Binding-site contacts:
Ligand atom CD contacts residue ASP193 of chain 1.A at 3.7 Å.
Ligand atom OXT contacts residue ARG318 of chain 1.A at 3.3 Å (salt-bridge).
Ligand atom CA contacts residue GLU86 of chain 1.A at 3.4 Å.
Ligand atom N contacts residue VAL87 of chain 1.A at 3.0 Å (h-bond).
Ligand atom NE contacts residue ARG173 of chain 1.A at 3.4 Å (salt-bridge).
Ligand atom OH1 contacts residue PHE316 of chain 1.A at 3.7 Å.
Ligand atom CD contacts residue HIS191 of chain 1.A at 3.4 Å.
Ligand atom CA contacts residue THR88 of chain 1.A at 3.5 Å.
Ligand atom N contacts residue GLU86 of chain 1.A at 2.8 Å (salt-bridge).
Ligand atom CB contacts residue THR88 of chain 1.A at 3.3 Å.
Ligand atom NH2 contacts residue ASP193 of chain 1.A at 3.1 Å (salt-bridge).
Ligand atom NH1 contacts residue ARG173 of chain 1.A at 3.6 Å (salt-bridge).
Ligand atom NE contacts residue GLU86 of chain 1.A at 2.9 Å (salt-bridge).
Ligand atom OXT contacts residue VAL87 of chain 1.A at 3.6 Å.
Ligand atom OH1 contacts residue ARG173 of chain 1.A at 3.3 Å (salt-bridge).
Ligand atom C contacts residue ARG318 of chain 1.A at 3.6 Å.
Ligand atom CA contacts residue CYS319 of chain 1.A at 3.4 Å (hydrophobic).
Ligand atom CB contacts residue HIS191 of chain 1.A at 3.4 Å.
Ligand atom CD contacts residue ARG173 of chain 1.A at 3.9 Å.
Ligand atom CG contacts residue THR88 of chain 1.A at 3.7 Å.
Ligand atom OH1 contacts residue TYR320 of chain 1.A at 3.4 Å (h-bond).
Ligand atom CA contacts residue TYR194 of chain 1.A at 3.2 Å (hydrophobic).
Ligand atom CD contacts residue GLU86 of chain 1.A at 3.7 Å.
Ligand atom CG contacts residue GLU86 of chain 1.A at 3.5 Å.
Ligand atom N contacts residue THR88 of chain 1.A at 2.7 Å (h-bond).
Ligand atom NH2 contacts residue TYR194 of chain 1.A at 3.5 Å.
Ligand atom C contacts residue TYR194 of chain 1.A at 3.2 Å (hydrophobic).
Ligand atom N contacts residue CYS319 of chain 1.A at 3.4 Å (h-bond).
Ligand atom NH1 contacts residue PHE316 of chain 1.A at 3.4 Å.
Ligand atom OH1 contacts residue GLU86 of chain 1.A at 3.2 Å (salt-bridge).
Ligand atom C contacts residue CYS319 of chain 1.A at 3.8 Å (hydrophobic).
Ligand atom CZ contacts residue TYR194 of chain 1.A at 3.4 Å (hydrophobic).
Ligand atom O contacts residue ARG318 of chain 1.A at 2.8 Å (salt-bridge).
Ligand atom NH2 contacts residue ARG173 of chain 1.A at 3.9 Å.
Ligand atom NE contacts residue TYR194 of chain 1.A at 3.6 Å (h-bond).
Ligand atom OH1 contacts residue CYS319 of chain 1.A at 3.2 Å (h-bond).
Ligand atom CG contacts residue HIS191 of chain 1.A at 3.5 Å.
Ligand atom NH1 contacts residue TYR194 of chain 1.A at 3.7 Å.
Ligand atom CZ contacts residue ARG173 of chain 1.A at 3.6 Å.
Ligand atom O contacts residue TYR194 of chain 1.A at 2.7 Å (h-bond).

Sequence of chain 1.A:
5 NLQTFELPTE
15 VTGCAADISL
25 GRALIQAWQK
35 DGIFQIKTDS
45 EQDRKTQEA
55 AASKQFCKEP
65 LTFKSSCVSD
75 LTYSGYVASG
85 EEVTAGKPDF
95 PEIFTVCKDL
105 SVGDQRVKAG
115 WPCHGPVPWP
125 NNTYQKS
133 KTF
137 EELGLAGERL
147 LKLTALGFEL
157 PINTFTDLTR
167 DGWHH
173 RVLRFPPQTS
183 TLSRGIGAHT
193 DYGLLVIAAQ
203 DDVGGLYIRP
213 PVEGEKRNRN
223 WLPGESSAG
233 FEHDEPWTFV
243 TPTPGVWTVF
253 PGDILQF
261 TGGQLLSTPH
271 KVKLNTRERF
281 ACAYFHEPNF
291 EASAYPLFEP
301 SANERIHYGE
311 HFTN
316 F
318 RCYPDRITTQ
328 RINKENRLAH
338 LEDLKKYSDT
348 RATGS

The protein below binds the small molecule below.
Small molecule (SMILES): N=C(NO)NCCC[C@H](N)C(=O)O